Binding-site contacts:
Ligand atom N3 contacts residue PHE160 of chain 4.A at 3.5 Å.
Ligand atom N7 contacts residue PHE160 of chain 4.A at 3.5 Å.
Ligand atom N7 contacts residue THR58 of chain 3.A at 2.8 Å (h-bond).
Ligand atom N9 contacts residue PHE160 of chain 4.A at 3.5 Å.
Ligand atom O11 contacts residue ARG177 of chain 4.A at 2.9 Å (salt-bridge).
Ligand atom C8 contacts residue THR58 of chain 3.A at 3.3 Å.
Ligand atom N7 contacts residue ALA57 of chain 3.A at 3.7 Å.
Ligand atom O11 contacts residue PHE160 of chain 4.A at 3.7 Å.
Ligand atom C6 contacts residue GLN229 of chain 4.A at 3.7 Å.
Ligand atom C6 contacts residue PHE160 of chain 4.A at 3.3 Å (hydrophobic).
Ligand atom C2 contacts residue PHE160 of chain 4.A at 3.5 Å (hydrophobic).
Ligand atom N9 contacts residue AZI1 of chain 4.C at 3.5 Å (h-bond).
Ligand atom C5 contacts residue AZI1 of chain 4.C at 3.2 Å.
Ligand atom N7 contacts residue AZI1 of chain 4.C at 3.6 Å (h-bond).
Ligand atom N1 contacts residue GLN229 of chain 4.A at 3.0 Å (h-bond).
Ligand atom C8 contacts residue AZI1 of chain 4.C at 3.6 Å.
Ligand atom C6 contacts residue AZI1 of chain 4.C at 3.4 Å.
Ligand atom O11 contacts residue SER227 of chain 4.A at 3.4 Å.
Ligand atom C2 contacts residue AZI1 of chain 4.C at 3.1 Å.
Ligand atom C4 contacts residue PHE160 of chain 4.A at 3.3 Å (hydrophobic).
Ligand atom N1 contacts residue PHE160 of chain 4.A at 3.4 Å.
Ligand atom N3 contacts residue AZI1 of chain 4.C at 3.1 Å (h-bond).
Ligand atom N1 contacts residue AZI1 of chain 4.C at 3.2 Å (h-bond).
Ligand atom N3 contacts residue ASN255 of chain 4.A at 3.5 Å (h-bond).
Ligand atom O24 contacts residue THR58 of chain 3.A at 3.2 Å (h-bond).
Ligand atom O13 contacts residue THR58 of chain 3.A at 3.7 Å.
Ligand atom N3 contacts residue ARG177 of chain 4.A at 3.0 Å (salt-bridge).
Ligand atom C8 contacts residue PHE160 of chain 4.A at 3.6 Å (hydrophobic).
Ligand atom C4 contacts residue ARG177 of chain 4.A at 3.7 Å.
Ligand atom O24 contacts residue ALA57 of chain 3.A at 3.6 Å.
Ligand atom O13 contacts residue TYR9 of chain 3.A at 3.7 Å.
Ligand atom O24 contacts residue LEU171 of chain 4.A at 3.5 Å.
Ligand atom O24 contacts residue ASP59 of chain 3.A at 2.9 Å (salt-bridge).
Ligand atom C5 contacts residue PHE160 of chain 4.A at 3.3 Å (hydrophobic).
Ligand atom O11 contacts residue GLN229 of chain 4.A at 3.7 Å.
Ligand atom O13 contacts residue ILE55 of chain 3.A at 3.5 Å.
Ligand atom C2 contacts residue ARG177 of chain 4.A at 3.5 Å.
Ligand atom O13 contacts residue GLN229 of chain 4.A at 2.9 Å (h-bond).
Ligand atom O11 contacts residue VAL228 of chain 4.A at 2.9 Å (h-bond).
Ligand atom C4 contacts residue AZI1 of chain 4.C at 3.1 Å.

Sequence of chain 3.A:
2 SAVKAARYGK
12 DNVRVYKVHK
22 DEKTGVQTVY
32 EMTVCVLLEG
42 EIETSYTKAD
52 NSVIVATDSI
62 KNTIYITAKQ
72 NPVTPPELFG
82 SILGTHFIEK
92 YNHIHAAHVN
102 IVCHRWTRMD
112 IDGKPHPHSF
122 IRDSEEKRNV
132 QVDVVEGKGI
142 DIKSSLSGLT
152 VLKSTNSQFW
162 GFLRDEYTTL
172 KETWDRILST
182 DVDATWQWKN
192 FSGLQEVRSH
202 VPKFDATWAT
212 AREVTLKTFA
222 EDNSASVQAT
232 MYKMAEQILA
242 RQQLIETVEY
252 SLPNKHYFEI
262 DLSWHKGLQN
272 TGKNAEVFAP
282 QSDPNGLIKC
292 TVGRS

Sequence of chain 4.A:
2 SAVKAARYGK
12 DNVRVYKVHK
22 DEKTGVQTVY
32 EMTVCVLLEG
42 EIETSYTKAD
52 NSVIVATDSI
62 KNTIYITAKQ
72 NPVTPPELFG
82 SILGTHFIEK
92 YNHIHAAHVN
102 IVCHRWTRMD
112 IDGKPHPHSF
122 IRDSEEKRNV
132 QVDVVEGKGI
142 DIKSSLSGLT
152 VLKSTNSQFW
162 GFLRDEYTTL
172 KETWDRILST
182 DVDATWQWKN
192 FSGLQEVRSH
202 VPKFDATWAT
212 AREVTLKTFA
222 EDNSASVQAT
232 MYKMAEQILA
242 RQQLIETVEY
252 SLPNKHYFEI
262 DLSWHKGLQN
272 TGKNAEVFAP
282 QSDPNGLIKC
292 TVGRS

A small-molecule ligand and the protein it binds are described below.
Small molecule (SMILES): O=c1[nH]c(=O)c2[nH]c(=O)[nH]c2[nH]1